A protein and the small-molecule ligand that binds it are described below.
Small molecule (SMILES): CC(=O)N[C@@H]1[C@@H](O)[C@H](O)[C@@H](CO)O[C@H]1O

Binding-site contacts:
Ligand atom C3 contacts residue ASN154 of chain 1.A at 3.8 Å.
Ligand atom O5 contacts residue ASN154 of chain 1.A at 2.3 Å (h-bond).
Ligand atom C1 contacts residue ASN154 of chain 1.A at 1.4 Å.
Ligand atom C8 contacts residue ASN154 of chain 1.A at 2.8 Å.
Ligand atom C3 contacts residue THR156 of chain 1.A at 4.5 Å.
Ligand atom C2 contacts residue ASN154 of chain 1.A at 2.5 Å.
Ligand atom C2 contacts residue THR156 of chain 1.A at 4.2 Å.
Ligand atom O5 contacts residue THR156 of chain 1.A at 3.9 Å.
Ligand atom C6 contacts residue MET151 of chain 1.A at 4.0 Å (hydrophobic).
Ligand atom C4 contacts residue ASN154 of chain 1.A at 4.3 Å.
Ligand atom O6 contacts residue MET151 of chain 1.A at 4.0 Å.
Ligand atom O5 contacts residue MET151 of chain 1.A at 3.9 Å.
Ligand atom N2 contacts residue THR156 of chain 1.A at 4.3 Å.
Ligand atom C5 contacts residue THR156 of chain 1.A at 4.1 Å.
Ligand atom O7 contacts residue ASN154 of chain 1.A at 4.3 Å.
Ligand atom C1 contacts residue THR156 of chain 1.A at 3.2 Å.
Ligand atom N2 contacts residue ASN154 of chain 1.A at 2.9 Å (h-bond).
Ligand atom C5 contacts residue ASN154 of chain 1.A at 3.7 Å.
Ligand atom C7 contacts residue ASN154 of chain 1.A at 3.3 Å.

Sequence of chain 1.A:
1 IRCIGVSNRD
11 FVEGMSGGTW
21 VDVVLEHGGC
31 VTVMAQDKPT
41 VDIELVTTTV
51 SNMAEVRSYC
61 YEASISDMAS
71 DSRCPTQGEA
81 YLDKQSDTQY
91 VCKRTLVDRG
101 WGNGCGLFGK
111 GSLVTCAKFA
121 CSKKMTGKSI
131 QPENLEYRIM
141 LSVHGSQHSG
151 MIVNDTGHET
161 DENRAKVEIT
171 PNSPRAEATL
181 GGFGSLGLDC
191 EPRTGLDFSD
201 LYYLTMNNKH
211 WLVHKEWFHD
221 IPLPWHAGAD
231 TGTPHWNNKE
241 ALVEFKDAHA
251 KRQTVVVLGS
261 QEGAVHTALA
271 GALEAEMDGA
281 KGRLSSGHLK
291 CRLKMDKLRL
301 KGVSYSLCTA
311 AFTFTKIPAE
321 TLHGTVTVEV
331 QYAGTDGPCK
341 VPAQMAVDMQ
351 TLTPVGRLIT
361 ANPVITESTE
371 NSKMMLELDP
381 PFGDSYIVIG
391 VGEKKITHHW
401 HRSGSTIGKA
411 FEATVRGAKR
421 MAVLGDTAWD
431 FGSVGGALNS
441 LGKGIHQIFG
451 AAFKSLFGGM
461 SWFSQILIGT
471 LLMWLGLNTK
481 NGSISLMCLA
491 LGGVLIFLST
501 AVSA